Sequence of chain 1.B:
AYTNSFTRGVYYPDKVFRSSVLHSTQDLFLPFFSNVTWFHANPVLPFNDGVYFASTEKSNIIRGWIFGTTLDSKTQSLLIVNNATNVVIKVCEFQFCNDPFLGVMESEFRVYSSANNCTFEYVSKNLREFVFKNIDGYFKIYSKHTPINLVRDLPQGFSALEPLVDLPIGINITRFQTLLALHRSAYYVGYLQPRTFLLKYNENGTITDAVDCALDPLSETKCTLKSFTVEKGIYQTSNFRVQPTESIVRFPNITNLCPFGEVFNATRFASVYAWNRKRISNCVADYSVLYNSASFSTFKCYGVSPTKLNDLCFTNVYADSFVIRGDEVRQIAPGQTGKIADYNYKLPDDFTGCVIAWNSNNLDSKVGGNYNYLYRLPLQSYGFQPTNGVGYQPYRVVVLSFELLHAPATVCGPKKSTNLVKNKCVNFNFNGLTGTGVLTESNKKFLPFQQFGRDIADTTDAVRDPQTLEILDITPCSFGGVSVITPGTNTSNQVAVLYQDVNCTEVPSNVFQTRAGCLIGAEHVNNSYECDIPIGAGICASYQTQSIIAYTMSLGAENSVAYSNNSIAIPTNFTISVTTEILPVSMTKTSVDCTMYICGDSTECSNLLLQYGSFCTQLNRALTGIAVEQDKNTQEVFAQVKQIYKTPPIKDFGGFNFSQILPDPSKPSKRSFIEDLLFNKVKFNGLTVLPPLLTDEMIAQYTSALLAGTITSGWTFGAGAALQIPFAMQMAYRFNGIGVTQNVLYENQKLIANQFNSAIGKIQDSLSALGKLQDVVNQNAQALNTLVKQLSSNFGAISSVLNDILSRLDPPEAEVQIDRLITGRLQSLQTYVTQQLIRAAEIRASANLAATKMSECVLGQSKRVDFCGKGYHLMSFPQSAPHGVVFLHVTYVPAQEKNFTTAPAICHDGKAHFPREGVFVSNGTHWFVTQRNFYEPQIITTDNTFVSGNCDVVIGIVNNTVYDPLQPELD

The protein below binds the small molecule below.
Small molecule (SMILES): CC(=O)N[C@H]1[C@H](O[C@H]2[C@H](O)[C@@H](NC(C)=O)CO[C@@H]2CO)O[C@H](CO)[C@@H](O)[C@@H]1O

Binding-site contacts:
Ligand atom C4 contacts residue HIS1101 of chain 1.B at 4.1 Å.
Ligand atom O7 contacts residue ASN1098 of chain 1.B at 3.5 Å (h-bond).
Ligand atom O5 contacts residue HIS1101 of chain 1.B at 4.1 Å.
Ligand atom C7 contacts residue ASN1098 of chain 1.B at 3.4 Å.
Ligand atom C6 contacts residue PHE1103 of chain 1.B at 4.3 Å (hydrophobic).
Ligand atom C3 contacts residue ASN1098 of chain 1.B at 3.8 Å.
Ligand atom C8 contacts residue THR1100 of chain 1.B at 4.2 Å.
Ligand atom C7 contacts residue THR1100 of chain 1.B at 4.3 Å.
Ligand atom O5 contacts residue ASN1098 of chain 1.B at 2.3 Å (h-bond).
Ligand atom C1 contacts residue ASN1098 of chain 1.B at 1.4 Å.
Ligand atom C4 contacts residue ASN1098 of chain 1.B at 4.2 Å.
Ligand atom C2 contacts residue HIS1101 of chain 1.B at 4.2 Å.
Ligand atom C8 contacts residue ASN1098 of chain 1.B at 3.4 Å.
Ligand atom N2 contacts residue THR1100 of chain 1.B at 3.5 Å (h-bond).
Ligand atom O5 contacts residue PHE1103 of chain 1.B at 4.0 Å.
Ligand atom N2 contacts residue ASN1098 of chain 1.B at 3.0 Å (h-bond).
Ligand atom C1 contacts residue THR1100 of chain 1.B at 4.4 Å.
Ligand atom C2 contacts residue THR1100 of chain 1.B at 4.3 Å.
Ligand atom O4 contacts residue HIS1101 of chain 1.B at 3.5 Å.
Ligand atom C5 contacts residue ASN1098 of chain 1.B at 3.6 Å.
Ligand atom C8 contacts residue GLY1099 of chain 1.B at 4.3 Å.
Ligand atom C5 contacts residue HIS1101 of chain 1.B at 3.7 Å.
Ligand atom C5 contacts residue PHE1103 of chain 1.B at 4.4 Å (hydrophobic).
Ligand atom C3 contacts residue HIS1101 of chain 1.B at 3.8 Å.
Ligand atom C3 contacts residue THR1100 of chain 1.B at 4.3 Å.
Ligand atom N2 contacts residue HIS1101 of chain 1.B at 4.4 Å.
Ligand atom O6 contacts residue PHE1103 of chain 1.B at 3.9 Å.
Ligand atom C1 contacts residue HIS1101 of chain 1.B at 3.6 Å.
Ligand atom C2 contacts residue ASN1098 of chain 1.B at 2.5 Å.